Sequence of chain 50.E:
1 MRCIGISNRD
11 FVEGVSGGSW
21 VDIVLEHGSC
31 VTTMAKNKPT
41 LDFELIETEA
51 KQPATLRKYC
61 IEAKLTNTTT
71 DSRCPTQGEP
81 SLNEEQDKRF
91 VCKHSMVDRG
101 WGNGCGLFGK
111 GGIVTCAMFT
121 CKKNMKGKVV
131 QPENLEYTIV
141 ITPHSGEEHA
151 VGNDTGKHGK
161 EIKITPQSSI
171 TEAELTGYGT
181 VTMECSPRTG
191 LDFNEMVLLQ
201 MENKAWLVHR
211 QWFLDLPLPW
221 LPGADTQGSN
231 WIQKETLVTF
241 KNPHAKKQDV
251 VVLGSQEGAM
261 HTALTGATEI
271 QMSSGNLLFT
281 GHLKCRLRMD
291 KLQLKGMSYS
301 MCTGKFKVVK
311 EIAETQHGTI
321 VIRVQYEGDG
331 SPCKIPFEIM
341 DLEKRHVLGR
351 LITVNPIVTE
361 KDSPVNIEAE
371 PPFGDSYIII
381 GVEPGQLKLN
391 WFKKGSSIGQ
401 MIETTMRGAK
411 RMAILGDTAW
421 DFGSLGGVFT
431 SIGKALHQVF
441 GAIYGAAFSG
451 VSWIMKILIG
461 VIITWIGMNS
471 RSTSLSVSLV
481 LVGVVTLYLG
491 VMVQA

Binding-site contacts:
Ligand atom C7 contacts residue ASN153 of chain 50.E at 3.3 Å.
Ligand atom O5 contacts residue ASN153 of chain 50.E at 2.3 Å (h-bond).
Ligand atom C3 contacts residue ASN153 of chain 50.E at 3.8 Å.
Ligand atom O7 contacts residue ASN153 of chain 50.E at 3.3 Å (h-bond).
Ligand atom O6 contacts residue GLY156 of chain 50.E at 4.5 Å.
Ligand atom C5 contacts residue HIS149 of chain 50.E at 4.4 Å.
Ligand atom C1 contacts residue HIS158 of chain 50.E at 3.9 Å.
Ligand atom O5 contacts residue HIS158 of chain 50.E at 3.1 Å (h-bond).
Ligand atom C2 contacts residue HIS149 of chain 50.E at 3.7 Å.
Ligand atom C3 contacts residue HIS149 of chain 50.E at 4.5 Å.
Ligand atom O6 contacts residue ASN153 of chain 50.E at 4.5 Å.
Ligand atom C4 contacts residue ASN153 of chain 50.E at 4.2 Å.
Ligand atom C5 contacts residue ASN153 of chain 50.E at 3.6 Å.
Ligand atom N2 contacts residue ASN153 of chain 50.E at 2.9 Å (h-bond).
Ligand atom C7 contacts residue HIS149 of chain 50.E at 4.5 Å.
Ligand atom C5 contacts residue HIS158 of chain 50.E at 4.2 Å.
Ligand atom C8 contacts residue ASN153 of chain 50.E at 4.0 Å.
Ligand atom C1 contacts residue HIS149 of chain 50.E at 3.6 Å.
Ligand atom C6 contacts residue HIS149 of chain 50.E at 4.2 Å.
Ligand atom O6 contacts residue HIS158 of chain 50.E at 2.8 Å (h-bond).
Ligand atom O6 contacts residue HIS149 of chain 50.E at 3.0 Å (h-bond).
Ligand atom O5 contacts residue THR155 of chain 50.E at 4.3 Å.
Ligand atom C6 contacts residue HIS158 of chain 50.E at 4.0 Å.
Ligand atom C8 contacts residue GLY102 of chain 50.C at 3.3 Å.
Ligand atom C1 contacts residue THR155 of chain 50.E at 4.0 Å.
Ligand atom C4 contacts residue HIS149 of chain 50.E at 4.4 Å.
Ligand atom O7 contacts residue HIS149 of chain 50.E at 3.6 Å.
Ligand atom C1 contacts residue ASN153 of chain 50.E at 1.4 Å.
Ligand atom O5 contacts residue HIS149 of chain 50.E at 3.5 Å (h-bond).
Ligand atom C2 contacts residue ASN153 of chain 50.E at 2.4 Å.
Ligand atom O3 contacts residue HIS149 of chain 50.E at 4.2 Å.

The small molecule below binds the protein below.
Small molecule (SMILES): CC(=O)N[C@H]1[C@H](O[C@H]2[C@H](O)[C@@H](NC(C)=O)CO[C@@H]2CO)O[C@H](CO)[C@@H](O)[C@@H]1O

Sequence of chain 50.C:
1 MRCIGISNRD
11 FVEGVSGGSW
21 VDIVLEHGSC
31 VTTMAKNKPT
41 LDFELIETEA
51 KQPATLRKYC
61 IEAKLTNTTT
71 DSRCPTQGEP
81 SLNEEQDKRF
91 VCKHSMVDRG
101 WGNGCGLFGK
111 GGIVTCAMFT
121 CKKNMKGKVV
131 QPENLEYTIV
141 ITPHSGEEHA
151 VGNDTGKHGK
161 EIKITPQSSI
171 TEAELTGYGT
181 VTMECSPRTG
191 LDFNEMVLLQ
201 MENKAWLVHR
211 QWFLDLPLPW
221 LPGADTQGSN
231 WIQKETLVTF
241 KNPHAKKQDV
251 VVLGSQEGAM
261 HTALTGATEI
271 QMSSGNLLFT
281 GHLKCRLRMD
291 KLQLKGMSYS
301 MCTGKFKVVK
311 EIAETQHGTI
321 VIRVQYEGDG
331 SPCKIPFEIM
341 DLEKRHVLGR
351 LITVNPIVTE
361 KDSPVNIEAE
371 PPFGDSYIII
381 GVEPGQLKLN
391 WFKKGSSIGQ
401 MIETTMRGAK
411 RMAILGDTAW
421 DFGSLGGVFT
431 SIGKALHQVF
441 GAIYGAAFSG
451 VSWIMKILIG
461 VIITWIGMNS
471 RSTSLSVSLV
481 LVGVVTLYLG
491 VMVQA